Sequence of chain 1.A:
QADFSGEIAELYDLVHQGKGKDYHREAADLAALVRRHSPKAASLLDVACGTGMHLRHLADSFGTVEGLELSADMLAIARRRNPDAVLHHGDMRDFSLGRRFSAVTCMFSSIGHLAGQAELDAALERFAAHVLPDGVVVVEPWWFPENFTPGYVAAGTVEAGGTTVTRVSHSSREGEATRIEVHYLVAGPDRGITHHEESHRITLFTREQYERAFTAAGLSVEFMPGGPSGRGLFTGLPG

A small-molecule ligand and the protein it binds are described below.
Small molecule (SMILES): Cc1cn([C@H]2C[C@H](O)[C@@H](CO[P](=O)(O)O[P](=O)(O)Oc3ccccc3)O2)c(=O)[nH]c1=O

Binding-site contacts:
Ligand atom N1 contacts residue TRP153 of chain 1.A at 3.2 Å (h-bond).
Ligand atom CD1 contacts residue PHE118 of chain 1.A at 3.7 Å (hydrophobic).
Ligand atom PB contacts residue LYS29 of chain 1.A at 3.7 Å.
Ligand atom C4 contacts residue THR159 of chain 1.A at 3.6 Å.
Ligand atom CZ contacts residue PHE118 of chain 1.A at 3.1 Å (hydrophobic).
Ligand atom O4' contacts residue TRP153 of chain 1.A at 3.2 Å (h-bond).
Ligand atom PA contacts residue LYS29 of chain 1.A at 3.5 Å.
Ligand atom N3 contacts residue THR159 of chain 1.A at 3.3 Å (h-bond).
Ligand atom C2' contacts residue TYR162 of chain 1.A at 3.6 Å (hydrophobic).
Ligand atom O1A contacts residue ARG177 of chain 1.A at 3.0 Å (salt-bridge).
Ligand atom CE2 contacts residue ILE212 of chain 1.A at 3.6 Å (hydrophobic).
Ligand atom N3 contacts residue TRP153 of chain 1.A at 3.6 Å.
Ligand atom N3 contacts residue ASN157 of chain 1.A at 3.0 Å (h-bond).
Ligand atom O2B contacts residue ARG177 of chain 1.A at 3.5 Å (salt-bridge).
Ligand atom C3' contacts residue SER181 of chain 1.A at 3.1 Å.
Ligand atom O4 contacts residue TRP153 of chain 1.A at 3.8 Å.
Ligand atom O2 contacts residue PHE158 of chain 1.A at 3.0 Å.
Ligand atom C2 contacts residue THR159 of chain 1.A at 3.1 Å.
Ligand atom C1' contacts residue TRP153 of chain 1.A at 3.2 Å (hydrophobic).
Ligand atom O1A contacts residue SER179 of chain 1.A at 2.8 Å (h-bond).
Ligand atom C4 contacts residue TRP153 of chain 1.A at 3.6 Å (hydrophobic).
Ligand atom CD1 contacts residue ARG241 of chain 1.A at 3.3 Å.
Ligand atom C5' contacts residue TYR162 of chain 1.A at 3.5 Å (hydrophobic).
Ligand atom C6 contacts residue TRP153 of chain 1.A at 3.5 Å (hydrophobic).
Ligand atom O2A contacts residue LYS29 of chain 1.A at 2.7 Å (salt-bridge).
Ligand atom O2 contacts residue THR159 of chain 1.A at 3.1 Å (h-bond).
Ligand atom C6 contacts residue THR159 of chain 1.A at 3.7 Å.
Ligand atom O2 contacts residue ASN157 of chain 1.A at 3.8 Å.
Ligand atom C2 contacts residue TRP153 of chain 1.A at 3.4 Å (hydrophobic).
Ligand atom CE1 contacts residue ARG241 of chain 1.A at 3.6 Å.
Ligand atom CE1 contacts residue PHE118 of chain 1.A at 2.9 Å (hydrophobic).
Ligand atom C5 contacts residue TRP153 of chain 1.A at 3.5 Å (hydrophobic).
Ligand atom N1 contacts residue THR159 of chain 1.A at 3.4 Å (h-bond).
Ligand atom O1A contacts residue ALA164 of chain 1.A at 3.7 Å.
Ligand atom O3' contacts residue SER181 of chain 1.A at 2.8 Å (h-bond).
Ligand atom O1B contacts residue ARG241 of chain 1.A at 2.8 Å (salt-bridge).
Ligand atom O2 contacts residue TRP153 of chain 1.A at 3.3 Å.
Ligand atom O2B contacts residue LYS29 of chain 1.A at 3.0 Å (salt-bridge).
Ligand atom O3' contacts residue TRP152 of chain 1.A at 3.5 Å.
Ligand atom CD2 contacts residue ILE212 of chain 1.A at 3.4 Å (hydrophobic).